Sequence of chain 1.A:
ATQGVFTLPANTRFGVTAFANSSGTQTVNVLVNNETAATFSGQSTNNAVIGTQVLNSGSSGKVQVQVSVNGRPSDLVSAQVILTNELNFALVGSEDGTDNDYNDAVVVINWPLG

Binding-site contacts:
Ligand atom C5 contacts residue ASP97 of chain 1.A at 3.8 Å.
Ligand atom O4 contacts residue ASP97 of chain 1.A at 2.6 Å (salt-bridge).
Ligand atom O2 contacts residue SER23 of chain 1.A at 3.3 Å.
Ligand atom C3 contacts residue ASP105 of chain 1.A at 3.8 Å.
Ligand atom C4 contacts residue SER23 of chain 1.A at 3.6 Å.
Ligand atom C2 contacts residue CA1 of chain 1.H at 3.4 Å.
Ligand atom O7A contacts residue SER24 of chain 1.A at 3.5 Å.
Ligand atom O3 contacts residue ASP100 of chain 1.A at 2.4 Å (salt-bridge).
Ligand atom C3 contacts residue ASP100 of chain 1.A at 3.1 Å.
Ligand atom C5 contacts residue SER23 of chain 1.A at 3.6 Å.
Ligand atom O7A contacts residue LYS1 of chain 1.F at 1.9 Å (salt-bridge).
Ligand atom O3 contacts residue ASP102 of chain 1.A at 3.0 Å (salt-bridge).
Ligand atom C5 contacts residue LYS1 of chain 1.F at 3.1 Å.
Ligand atom C7 contacts residue LYS1 of chain 1.F at 0.9 Å.
Ligand atom O2 contacts residue GLY115 of chain 1.B at 2.5 Å (h-bond).
Ligand atom O4 contacts residue ASP100 of chain 1.A at 3.6 Å.
Ligand atom C4 contacts residue CA1 of chain 1.H at 3.8 Å.
Ligand atom C1 contacts residue LYS1 of chain 1.F at 3.8 Å.
Ligand atom O3 contacts residue CA1 of chain 1.H at 2.6 Å.
Ligand atom C4 contacts residue ASP105 of chain 1.A at 3.3 Å.
Ligand atom O4 contacts residue CA1 of chain 1.I at 2.6 Å.
Ligand atom O5 contacts residue SER23 of chain 1.A at 3.5 Å (h-bond).
Ligand atom C3 contacts residue CA1 of chain 1.I at 3.4 Å.
Ligand atom O4 contacts residue ASP105 of chain 1.A at 3.3 Å (salt-bridge).
Ligand atom O2 contacts residue ASN22 of chain 1.A at 3.0 Å (h-bond).
Ligand atom O2 contacts residue CA1 of chain 1.H at 2.5 Å.
Ligand atom C1 contacts residue SER24 of chain 1.A at 3.8 Å.
Ligand atom O5 contacts residue LYS1 of chain 1.F at 3.4 Å (salt-bridge).
Ligand atom C4 contacts residue ASP97 of chain 1.A at 3.5 Å.
Ligand atom C3 contacts residue CA1 of chain 1.H at 3.4 Å.
Ligand atom C1M contacts residue SER24 of chain 1.A at 3.4 Å.
Ligand atom C1M contacts residue GLY115 of chain 1.B at 3.5 Å.
Ligand atom C2 contacts residue GLY115 of chain 1.B at 3.4 Å.
Ligand atom C6 contacts residue LYS1 of chain 1.F at 2.1 Å.
Ligand atom C4 contacts residue CA1 of chain 1.I at 3.3 Å.
Ligand atom O5 contacts residue SER24 of chain 1.A at 2.9 Å (h-bond).
Ligand atom O3 contacts residue CA1 of chain 1.I at 2.5 Å.
Ligand atom O2 contacts residue ASP105 of chain 1.A at 3.8 Å.
Ligand atom O3 contacts residue ASP105 of chain 1.A at 3.1 Å (salt-bridge).
Ligand atom O4 contacts residue GLU96 of chain 1.A at 3.5 Å (salt-bridge).

Sequence of chain 1.B:
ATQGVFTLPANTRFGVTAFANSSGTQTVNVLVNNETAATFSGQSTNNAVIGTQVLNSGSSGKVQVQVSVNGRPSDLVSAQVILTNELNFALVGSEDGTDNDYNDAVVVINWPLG

A protein and the small-molecule ligand that binds it are described below.
Small molecule (SMILES): C[C@@H]1O[C@@H](CC(=O)O)[C@@H](O)[C@H](O)[C@@H]1O